Sequence of chain 30.K:
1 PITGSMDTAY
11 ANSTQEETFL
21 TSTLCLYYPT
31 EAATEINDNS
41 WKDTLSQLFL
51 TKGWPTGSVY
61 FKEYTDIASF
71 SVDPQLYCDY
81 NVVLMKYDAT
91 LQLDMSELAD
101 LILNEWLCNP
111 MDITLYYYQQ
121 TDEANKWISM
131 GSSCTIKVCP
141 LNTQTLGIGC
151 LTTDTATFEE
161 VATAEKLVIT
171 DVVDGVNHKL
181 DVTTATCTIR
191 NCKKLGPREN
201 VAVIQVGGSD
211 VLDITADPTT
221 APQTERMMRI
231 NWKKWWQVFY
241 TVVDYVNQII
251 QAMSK

This protein binds this small molecule.
Small molecule (SMILES): CC(=O)N[C@H]1[C@H](O[C@H]2[C@H](O)[C@@H](NC(C)=O)CO[C@@H]2CO)O[C@H](CO)[C@@H](O)[C@@H]1O

Binding-site contacts:
Ligand atom C2 contacts residue ASN12 of chain 30.K at 3.3 Å.
Ligand atom O7 contacts residue ASN12 of chain 30.K at 3.6 Å.
Ligand atom O5 contacts residue ASN12 of chain 30.K at 2.8 Å (h-bond).
Ligand atom N2 contacts residue ASN12 of chain 30.K at 3.8 Å.
Ligand atom C1 contacts residue ASN12 of chain 30.K at 2.2 Å.
Ligand atom C5 contacts residue ASN12 of chain 30.K at 4.2 Å.
Ligand atom C7 contacts residue ASN12 of chain 30.K at 3.9 Å.